Binding-site contacts:
Ligand atom N08 contacts residue TYR87 of chain 1.B at 3.9 Å.
Ligand atom C12 contacts residue VAL16 of chain 1.B at 3.8 Å (hydrophobic).
Ligand atom C12 contacts residue TYR87 of chain 1.B at 3.4 Å (hydrophobic).
Ligand atom C31 contacts residue ASP156 of chain 1.B at 3.7 Å.
Ligand atom C25 contacts residue VAL24 of chain 1.B at 4.0 Å (hydrophobic).
Ligand atom C10 contacts residue LEU145 of chain 1.B at 4.0 Å (hydrophobic).
Ligand atom C01 contacts residue LYS142 of chain 1.B at 3.6 Å.
Ligand atom C28 contacts residue LEU83 of chain 1.B at 3.6 Å (hydrophobic).
Ligand atom C13 contacts residue TYR87 of chain 1.B at 3.5 Å (hydrophobic).
Ligand atom C28 contacts residue LYS37 of chain 1.B at 3.7 Å.
Ligand atom O30 contacts residue LYS37 of chain 1.B at 3.7 Å.
Ligand atom C23 contacts residue LEU145 of chain 1.B at 3.9 Å (hydrophobic).
Ligand atom C26 contacts residue LEU65 of chain 1.B at 4.0 Å (hydrophobic).
Ligand atom O27 contacts residue LEU83 of chain 1.B at 3.9 Å.
Ligand atom C28 contacts residue ALA35 of chain 1.B at 3.5 Å (hydrophobic).
Ligand atom C12 contacts residue HIS88 of chain 1.B at 4.0 Å.
Ligand atom C21 contacts residue GLY91 of chain 1.B at 3.7 Å.
Ligand atom C07 contacts residue LEU145 of chain 1.B at 3.5 Å (hydrophobic).
Ligand atom C22 contacts residue GLY91 of chain 1.B at 3.7 Å.
Ligand atom C28 contacts residue THR85 of chain 1.B at 3.3 Å.
Ligand atom C13 contacts residue VAL16 of chain 1.B at 3.6 Å (hydrophobic).
Ligand atom C25 contacts residue THR85 of chain 1.B at 3.8 Å.
Ligand atom O02 contacts residue ALA155 of chain 1.B at 3.7 Å.
Ligand atom C31 contacts residue LEU65 of chain 1.B at 4.0 Å (hydrophobic).
Ligand atom C21 contacts residue ASP95 of chain 1.B at 4.0 Å.
Ligand atom C31 contacts residue LEU83 of chain 1.B at 3.7 Å (hydrophobic).
Ligand atom C09 contacts residue HIS88 of chain 1.B at 3.2 Å.
Ligand atom C07 contacts residue ALA35 of chain 1.B at 3.7 Å (hydrophobic).
Ligand atom O27 contacts residue THR85 of chain 1.B at 3.9 Å.
Ligand atom C09 contacts residue TYR87 of chain 1.B at 3.9 Å (hydrophobic).
Ligand atom C04 contacts residue LEU145 of chain 1.B at 4.0 Å (hydrophobic).
Ligand atom N08 contacts residue LEU145 of chain 1.B at 4.0 Å.
Ligand atom N08 contacts residue HIS88 of chain 1.B at 3.1 Å (h-bond).
Ligand atom C31 contacts residue GLU50 of chain 1.B at 3.6 Å.
Ligand atom C01 contacts residue ALA155 of chain 1.B at 3.8 Å (hydrophobic).
Ligand atom C01 contacts residue ASN143 of chain 1.B at 3.5 Å.
Ligand atom C24 contacts residue VAL24 of chain 1.B at 4.0 Å (hydrophobic).
Ligand atom C25 contacts residue ALA35 of chain 1.B at 3.7 Å (hydrophobic).
Ligand atom O27 contacts residue LYS37 of chain 1.B at 3.6 Å.
Ligand atom C06 contacts residue LEU145 of chain 1.B at 3.9 Å (hydrophobic).

Sequence of chain 1.B:
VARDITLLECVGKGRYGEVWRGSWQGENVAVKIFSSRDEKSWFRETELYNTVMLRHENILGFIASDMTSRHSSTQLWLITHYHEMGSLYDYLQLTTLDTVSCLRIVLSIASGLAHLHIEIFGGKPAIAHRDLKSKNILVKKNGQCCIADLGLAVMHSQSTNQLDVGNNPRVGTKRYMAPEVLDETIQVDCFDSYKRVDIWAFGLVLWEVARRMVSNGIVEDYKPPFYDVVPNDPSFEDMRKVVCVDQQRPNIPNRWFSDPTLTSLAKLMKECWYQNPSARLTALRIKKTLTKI

A small-molecule ligand and the protein it binds are described below.
Small molecule (SMILES): COc1cc(-c2cncc(-c3ccc(C4CCNCC4)cc3)c2C)cc(OC)c1OC